Binding-site contacts:
Ligand atom O8 contacts residue TRP395 of chain 1.A at 3.3 Å.
Ligand atom O1 contacts residue GLN382 of chain 1.A at 2.9 Å (h-bond).
Ligand atom C1 contacts residue TRP395 of chain 1.A at 3.8 Å (hydrophobic).
Ligand atom O4 contacts residue TYR131 of chain 1.A at 3.2 Å (h-bond).
Ligand atom O6 contacts residue HIS196 of chain 1.A at 2.9 Å (h-bond).
Ligand atom O5 contacts residue HIS196 of chain 1.A at 3.0 Å (h-bond).
Ligand atom O7 contacts residue ASN192 of chain 1.A at 2.8 Å (h-bond).
Ligand atom O3 contacts residue ARG75 of chain 1.A at 2.6 Å (salt-bridge).
Ligand atom C6 contacts residue TYR131 of chain 1.A at 3.6 Å (hydrophobic).
Ligand atom O5 contacts residue ASN192 of chain 1.A at 3.2 Å (h-bond).
Ligand atom C4 contacts residue TRP336 of chain 1.A at 3.5 Å (hydrophobic).
Ligand atom C1 contacts residue ARG75 of chain 1.A at 3.8 Å.
Ligand atom O3 contacts residue HIS403 of chain 1.A at 3.1 Å.
Ligand atom O6 contacts residue HIS403 of chain 1.A at 3.4 Å.
Ligand atom O6 contacts residue GLU271 of chain 1.A at 2.9 Å (salt-bridge).
Ligand atom S1 contacts residue ARG75 of chain 1.A at 3.7 Å.
Ligand atom O2 contacts residue GLN399 of chain 1.A at 2.8 Å (h-bond).
Ligand atom C4 contacts residue HIS403 of chain 1.A at 3.6 Å.
Ligand atom C6 contacts residue ARG258 of chain 1.A at 3.6 Å.
Ligand atom O8 contacts residue PHE259 of chain 1.A at 3.7 Å.
Ligand atom O4 contacts residue ARG75 of chain 1.A at 3.1 Å (salt-bridge).
Ligand atom O6 contacts residue MET195 of chain 1.A at 3.7 Å.
Ligand atom C2 contacts residue HIS403 of chain 1.A at 3.9 Å.
Ligand atom O4 contacts residue HIS403 of chain 1.A at 3.1 Å (h-bond).
Ligand atom C5 contacts residue TRP336 of chain 1.A at 3.8 Å (hydrophobic).
Ligand atom C4 contacts residue HIS196 of chain 1.A at 3.9 Å.
Ligand atom C2 contacts residue TRP336 of chain 1.A at 3.9 Å (hydrophobic).
Ligand atom O7 contacts residue ARG258 of chain 1.A at 3.6 Å.
Ligand atom O1 contacts residue TRP336 of chain 1.A at 3.5 Å.
Ligand atom O7 contacts residue PHE259 of chain 1.A at 3.9 Å.
Ligand atom O2 contacts residue TRP71 of chain 1.A at 3.4 Å.
Ligand atom C3 contacts residue TYR131 of chain 1.A at 3.4 Å (hydrophobic).
Ligand atom C2 contacts residue ARG75 of chain 1.A at 3.9 Å.
Ligand atom O8 contacts residue ARG258 of chain 1.A at 2.5 Å (salt-bridge).
Ligand atom O5 contacts residue TYR131 of chain 1.A at 2.7 Å (h-bond).
Ligand atom C2 contacts residue TYR131 of chain 1.A at 3.9 Å (hydrophobic).
Ligand atom O2 contacts residue ASP400 of chain 1.A at 3.6 Å.
Ligand atom C4 contacts residue GLU271 of chain 1.A at 4.0 Å.
Ligand atom O3 contacts residue ASP400 of chain 1.A at 3.2 Å.
Ligand atom C6 contacts residue PHE259 of chain 1.A at 3.6 Å (hydrophobic).

This small molecule binds to this protein.
Small molecule (SMILES): O=S(=O)(O)C[C@H]1O[C@](O)(CO)[C@@H](O)[C@@H]1O

Sequence of chain 1.A:
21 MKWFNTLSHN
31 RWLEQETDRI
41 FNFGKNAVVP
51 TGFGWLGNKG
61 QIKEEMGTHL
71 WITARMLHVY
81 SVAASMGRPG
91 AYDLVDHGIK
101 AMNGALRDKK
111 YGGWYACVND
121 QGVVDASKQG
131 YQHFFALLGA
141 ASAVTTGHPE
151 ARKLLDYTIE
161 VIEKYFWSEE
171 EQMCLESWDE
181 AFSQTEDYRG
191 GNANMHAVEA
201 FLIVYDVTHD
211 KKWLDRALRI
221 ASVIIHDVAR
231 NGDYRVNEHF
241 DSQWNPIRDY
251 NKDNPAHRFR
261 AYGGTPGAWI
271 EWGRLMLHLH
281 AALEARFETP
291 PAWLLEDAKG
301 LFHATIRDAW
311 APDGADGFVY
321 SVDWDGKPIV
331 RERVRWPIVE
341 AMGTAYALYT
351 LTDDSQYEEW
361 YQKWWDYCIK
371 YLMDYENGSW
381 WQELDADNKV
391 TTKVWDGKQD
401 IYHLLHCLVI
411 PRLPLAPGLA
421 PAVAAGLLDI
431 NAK